Sequence of chain 1.A:
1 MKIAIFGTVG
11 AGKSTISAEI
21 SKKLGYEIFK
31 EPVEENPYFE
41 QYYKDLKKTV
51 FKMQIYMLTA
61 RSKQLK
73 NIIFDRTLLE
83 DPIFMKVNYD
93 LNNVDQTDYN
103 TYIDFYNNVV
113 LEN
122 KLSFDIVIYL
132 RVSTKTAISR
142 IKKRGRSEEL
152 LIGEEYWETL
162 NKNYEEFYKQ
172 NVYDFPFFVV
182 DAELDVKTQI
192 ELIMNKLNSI

This protein binds this small molecule.
Small molecule (SMILES): Nc1ccn([C@H]2C[C@H](O)[C@@H](CO[P](=O)(O)O[P](=O)(O)OP(=O)(O)O)O2)c(=O)n1

Binding-site contacts:
Ligand atom C6 contacts residue ARG78 of chain 1.A at 3.6 Å.
Ligand atom O3' contacts residue GLU150 of chain 1.A at 2.6 Å (salt-bridge).
Ligand atom N4 contacts residue GLN54 of chain 1.A at 2.9 Å (h-bond).
Ligand atom O1G contacts residue GLY10 of chain 1.A at 3.0 Å (h-bond).
Ligand atom O3A contacts residue ARG78 of chain 1.A at 2.9 Å (salt-bridge).
Ligand atom C3' contacts residue GLU150 of chain 1.A at 3.6 Å.
Ligand atom C2' contacts residue PHE86 of chain 1.A at 3.6 Å (hydrophobic).
Ligand atom O5' contacts residue ARG147 of chain 1.A at 3.0 Å (salt-bridge).
Ligand atom O2 contacts residue PHE86 of chain 1.A at 3.4 Å.
Ligand atom C4 contacts residue PHE86 of chain 1.A at 3.6 Å (hydrophobic).
Ligand atom O3G contacts residue GLY12 of chain 1.A at 3.2 Å (h-bond).
Ligand atom O1B contacts residue LYS13 of chain 1.A at 2.8 Å (salt-bridge).
Ligand atom C5 contacts residue ASP83 of chain 1.A at 3.5 Å.
Ligand atom O2B contacts residue ARG147 of chain 1.A at 3.0 Å (salt-bridge).
Ligand atom O3' contacts residue TYR43 of chain 1.A at 3.0 Å (h-bond).
Ligand atom O2B contacts residue ARG145 of chain 1.A at 3.0 Å (salt-bridge).
Ligand atom O3B contacts residue LYS13 of chain 1.A at 3.4 Å (salt-bridge).
Ligand atom C2' contacts residue TYR43 of chain 1.A at 3.4 Å (hydrophobic).
Ligand atom O2 contacts residue GLN54 of chain 1.A at 3.3 Å (h-bond).
Ligand atom O1B contacts residue VAL9 of chain 1.A at 3.4 Å.
Ligand atom O2G contacts residue LYS13 of chain 1.A at 3.3 Å (salt-bridge).
Ligand atom O1A contacts residue ARG147 of chain 1.A at 2.9 Å (salt-bridge).
Ligand atom PB contacts residue ARG78 of chain 1.A at 3.5 Å.
Ligand atom N3 contacts residue PHE86 of chain 1.A at 3.2 Å.
Ligand atom O2 contacts residue TYR42 of chain 1.A at 3.0 Å (h-bond).
Ligand atom N3 contacts residue GLN54 of chain 1.A at 2.9 Å (h-bond).
Ligand atom O1G contacts residue ARG145 of chain 1.A at 2.8 Å (salt-bridge).
Ligand atom C4 contacts residue ASP83 of chain 1.A at 3.5 Å.
Ligand atom O3' contacts residue PHE39 of chain 1.A at 3.6 Å.
Ligand atom C2' contacts residue VAL9 of chain 1.A at 3.6 Å (hydrophobic).
Ligand atom C5' contacts residue ARG78 of chain 1.A at 3.3 Å.
Ligand atom PA contacts residue ARG147 of chain 1.A at 3.6 Å.
Ligand atom C2 contacts residue PHE86 of chain 1.A at 3.3 Å (hydrophobic).
Ligand atom C2 contacts residue GLN54 of chain 1.A at 3.5 Å.
Ligand atom O5' contacts residue VAL33 of chain 1.A at 3.4 Å.
Ligand atom O1B contacts residue ARG78 of chain 1.A at 2.7 Å (salt-bridge).
Ligand atom C4 contacts residue GLN54 of chain 1.A at 3.6 Å.
Ligand atom O2G contacts residue SER14 of chain 1.A at 3.1 Å (h-bond).
Ligand atom N4 contacts residue ASP83 of chain 1.A at 2.7 Å (salt-bridge).
Ligand atom O3G contacts residue LYS13 of chain 1.A at 2.7 Å (salt-bridge).